This small molecule binds to this protein.
Small molecule (SMILES): CC(=O)N[C@@H]1[C@@H](O)[C@H](O)[C@@H](CO)O[C@H]1O

Binding-site contacts:
Ligand atom O7 contacts residue ASN331 of chain 1.B at 3.4 Å (h-bond).
Ligand atom C6 contacts residue THR581 of chain 1.B at 3.9 Å.
Ligand atom O6 contacts residue ARG328 of chain 1.B at 4.3 Å.
Ligand atom C5 contacts residue THR581 of chain 1.B at 3.9 Å.
Ligand atom C7 contacts residue ASN331 of chain 1.B at 3.4 Å.
Ligand atom O5 contacts residue GLN580 of chain 1.B at 3.5 Å (h-bond).
Ligand atom C3 contacts residue ASN331 of chain 1.B at 3.8 Å.
Ligand atom N2 contacts residue ASN331 of chain 1.B at 3.0 Å (h-bond).
Ligand atom C4 contacts residue THR581 of chain 1.B at 4.5 Å.
Ligand atom C1 contacts residue GLN580 of chain 1.B at 3.8 Å.
Ligand atom C2 contacts residue GLN580 of chain 1.B at 4.5 Å.
Ligand atom C1 contacts residue ASN331 of chain 1.B at 1.4 Å.
Ligand atom C2 contacts residue ASN331 of chain 1.B at 2.5 Å.
Ligand atom O6 contacts residue GLN580 of chain 1.B at 2.9 Å (h-bond).
Ligand atom C4 contacts residue GLN580 of chain 1.B at 4.3 Å.
Ligand atom O6 contacts residue THR581 of chain 1.B at 4.1 Å.
Ligand atom C3 contacts residue GLN580 of chain 1.B at 4.1 Å.
Ligand atom C6 contacts residue GLN580 of chain 1.B at 4.0 Å.
Ligand atom C5 contacts residue GLN580 of chain 1.B at 3.7 Å.
Ligand atom O5 contacts residue ASN331 of chain 1.B at 2.3 Å (h-bond).
Ligand atom C5 contacts residue ASN331 of chain 1.B at 3.7 Å.
Ligand atom O4 contacts residue THR581 of chain 1.B at 3.8 Å.
Ligand atom C4 contacts residue ASN331 of chain 1.B at 4.2 Å.

Sequence of chain 1.B:
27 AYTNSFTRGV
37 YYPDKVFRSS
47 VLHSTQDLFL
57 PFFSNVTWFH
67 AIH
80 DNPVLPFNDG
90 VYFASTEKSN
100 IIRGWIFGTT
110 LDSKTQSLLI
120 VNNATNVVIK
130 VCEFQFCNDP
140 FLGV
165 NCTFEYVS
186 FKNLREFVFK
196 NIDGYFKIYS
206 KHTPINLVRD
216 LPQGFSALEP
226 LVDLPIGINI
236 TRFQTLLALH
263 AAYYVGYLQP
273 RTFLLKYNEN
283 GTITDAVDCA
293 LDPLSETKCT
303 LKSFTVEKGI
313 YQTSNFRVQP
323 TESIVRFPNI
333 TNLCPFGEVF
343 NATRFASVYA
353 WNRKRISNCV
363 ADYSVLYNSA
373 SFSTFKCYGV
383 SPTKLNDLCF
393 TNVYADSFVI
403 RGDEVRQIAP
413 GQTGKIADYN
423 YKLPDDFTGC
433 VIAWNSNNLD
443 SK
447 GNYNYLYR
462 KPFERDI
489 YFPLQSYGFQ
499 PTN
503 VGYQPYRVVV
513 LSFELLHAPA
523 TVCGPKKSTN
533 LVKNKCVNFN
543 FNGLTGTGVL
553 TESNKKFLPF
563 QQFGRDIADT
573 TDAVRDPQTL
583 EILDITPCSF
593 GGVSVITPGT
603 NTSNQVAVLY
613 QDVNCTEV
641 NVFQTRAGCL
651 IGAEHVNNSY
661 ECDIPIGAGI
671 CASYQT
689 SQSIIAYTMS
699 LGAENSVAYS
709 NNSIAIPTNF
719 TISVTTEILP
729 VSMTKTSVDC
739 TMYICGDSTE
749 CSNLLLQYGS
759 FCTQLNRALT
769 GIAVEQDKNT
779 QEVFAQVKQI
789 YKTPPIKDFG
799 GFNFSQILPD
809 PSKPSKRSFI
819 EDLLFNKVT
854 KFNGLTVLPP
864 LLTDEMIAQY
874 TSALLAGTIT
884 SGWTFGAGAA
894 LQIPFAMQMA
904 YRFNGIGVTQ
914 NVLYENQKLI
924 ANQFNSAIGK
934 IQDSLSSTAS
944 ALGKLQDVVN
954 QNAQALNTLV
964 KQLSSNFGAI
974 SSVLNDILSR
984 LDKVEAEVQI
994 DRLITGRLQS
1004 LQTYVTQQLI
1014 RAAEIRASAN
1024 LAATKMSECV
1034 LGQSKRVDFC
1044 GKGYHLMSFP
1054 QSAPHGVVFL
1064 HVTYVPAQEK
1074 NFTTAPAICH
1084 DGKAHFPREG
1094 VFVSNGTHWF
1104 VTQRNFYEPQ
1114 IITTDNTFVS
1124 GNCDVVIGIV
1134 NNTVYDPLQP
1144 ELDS